Sequence of chain 38.C:
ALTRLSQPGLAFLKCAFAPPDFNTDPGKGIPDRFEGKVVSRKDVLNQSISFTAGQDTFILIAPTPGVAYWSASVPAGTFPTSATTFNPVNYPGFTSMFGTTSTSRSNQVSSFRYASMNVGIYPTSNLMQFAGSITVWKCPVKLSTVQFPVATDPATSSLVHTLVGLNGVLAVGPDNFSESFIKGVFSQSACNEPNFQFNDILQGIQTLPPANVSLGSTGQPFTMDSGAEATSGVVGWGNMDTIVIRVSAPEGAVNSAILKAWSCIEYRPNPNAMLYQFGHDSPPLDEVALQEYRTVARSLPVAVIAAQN

Sequence of chain 12.C:
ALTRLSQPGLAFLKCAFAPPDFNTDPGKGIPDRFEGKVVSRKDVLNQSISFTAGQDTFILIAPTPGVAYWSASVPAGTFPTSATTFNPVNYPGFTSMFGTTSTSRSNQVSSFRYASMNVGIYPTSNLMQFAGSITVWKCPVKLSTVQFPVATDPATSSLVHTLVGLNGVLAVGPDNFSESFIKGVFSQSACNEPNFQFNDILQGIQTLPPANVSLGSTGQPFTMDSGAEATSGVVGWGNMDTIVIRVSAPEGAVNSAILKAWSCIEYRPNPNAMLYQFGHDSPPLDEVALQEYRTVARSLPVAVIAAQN

Binding-site contacts:
Ligand atom C2 contacts residue A4 of chain 38.G at 3.9 Å.
Ligand atom C6 contacts residue U2 of chain 38.G at 3.4 Å.
Ligand atom OP1 contacts residue LYS68 of chain 12.C at 3.2 Å (salt-bridge).
Ligand atom OP1 contacts residue LYS8 of chain 12.F at 3.1 Å.
Ligand atom O2' contacts residue LEU64 of chain 12.C at 3.9 Å.
Ligand atom OP2 contacts residue LYS8 of chain 12.F at 3.8 Å.
Ligand atom N3 contacts residue U2 of chain 38.G at 3.6 Å.
Ligand atom N6 contacts residue U2 of chain 38.G at 2.6 Å (h-bond).
Ligand atom N3 contacts residue U1 of chain 38.G at 3.9 Å.
Ligand atom C5 contacts residue A4 of chain 38.G at 2.8 Å.
Ligand atom N3 contacts residue A4 of chain 38.G at 3.8 Å.
Ligand atom O2 contacts residue U1 of chain 38.G at 2.9 Å (h-bond).
Ligand atom N3 contacts residue U1 of chain 38.G at 3.8 Å.
Ligand atom C6 contacts residue A4 of chain 38.G at 3.7 Å.
Ligand atom OP1 contacts residue LYS12 of chain 12.F at 3.9 Å.
Ligand atom O4 contacts residue U5 of chain 38.G at 2.8 Å (h-bond).
Ligand atom N3 contacts residue C6 of chain 38.G at 3.2 Å (h-bond).
Ligand atom O2 contacts residue U2 of chain 38.G at 3.6 Å.
Ligand atom N3 contacts residue U5 of chain 38.G at 3.6 Å.
Ligand atom C2 contacts residue C6 of chain 38.G at 3.4 Å.
Ligand atom C2 contacts residue U3 of chain 38.G at 3.8 Å.
Ligand atom C6 contacts residue U5 of chain 38.G at 3.6 Å.
Ligand atom O2 contacts residue GLN61 of chain 12.C at 3.9 Å.
Ligand atom C2 contacts residue U2 of chain 38.G at 3.6 Å.
Ligand atom N1 contacts residue U2 of chain 38.G at 2.8 Å.
Ligand atom N1 contacts residue U5 of chain 38.G at 3.7 Å.
Ligand atom OP1 contacts residue LEU56 of chain 12.C at 2.8 Å.
Ligand atom C2 contacts residue U1 of chain 38.G at 3.9 Å.
Ligand atom O4 contacts residue A4 of chain 38.G at 2.6 Å (h-bond).
Ligand atom C4 contacts residue A4 of chain 38.G at 3.2 Å.
Ligand atom O4 contacts residue U1 of chain 38.G at 2.8 Å (h-bond).
Ligand atom C5 contacts residue U5 of chain 38.G at 3.9 Å.
Ligand atom N3 contacts residue GLN61 of chain 12.C at 3.6 Å.
Ligand atom C4 contacts residue U5 of chain 38.G at 3.7 Å.
Ligand atom N1 contacts residue U3 of chain 38.G at 3.8 Å.
Ligand atom O2 contacts residue C6 of chain 38.G at 2.9 Å (h-bond).
Ligand atom O2' contacts residue THR57 of chain 12.C at 3.2 Å.
Ligand atom OP1 contacts residue PHE76 of chain 12.C at 3.7 Å.
Ligand atom C4 contacts residue U1 of chain 38.G at 3.7 Å.
Ligand atom C2 contacts residue GLN61 of chain 12.C at 3.9 Å.

Sequence of chain 12.F:
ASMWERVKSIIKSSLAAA

This protein binds this small molecule.
Small molecule (SMILES): Nc1ccn([C@@H]2O[C@H](CO[P](=O)(O)O[C@H]3[C@@H](O)[C@H](n4ccc(=O)[nH]c4=O)O[C@@H]3CO[P](=O)(O)O[C@H]3[C@@H](O)[C@H](n4cnc5c(N)ncnc54)O[C@@H]3CO)[C@@H](O[P](=O)(O)OC[C@H]3O[C@@H](n4ccc(=O)[nH]c4=O)[C@H](O)[C@@H]3O)[C@H]2O)c(=O)n1.O=c1ccn([C@@H]2O[C@H](CO[P](=O)(O)O[C@H]3[C@@H](O)[C@H](n4ccc(=O)[nH]c4=O)O[C@@H]3CO[P](=O)(O)O[C@H]3[C@@H](O)[C@H](n4ccc(=O)[nH]c4=O)O[C@@H]3CO)[C@@H](O)[C@H]2O)c(=O)[nH]1